This small molecule binds to this protein.
Small molecule (SMILES): OC[C@H]1O[C@@H](O[C@@H]2[C@@H](O)[C@H](O[C@@H]3[C@@H](O)[C@H](O[C@@H]4[C@@H](O)[C@H](O)O[C@H](CO)[C@H]4O)O[C@H](CO)[C@H]3O)O[C@H](CO)[C@H]2O)[C@H](O)[C@@H](O)[C@@H]1O

Binding-site contacts:
Ligand atom C6 contacts residue ASP649 of chain 1.B at 3.9 Å.
Ligand atom O2 contacts residue BGC2 of chain 1.G at 3.4 Å.
Ligand atom O4 contacts residue ASP649 of chain 1.B at 3.9 Å.
Ligand atom C6 contacts residue BGC4 of chain 1.G at 3.3 Å.
Ligand atom O3 contacts residue BGC5 of chain 1.G at 3.4 Å.
Ligand atom C6 contacts residue LYS647 of chain 1.B at 3.9 Å.
Ligand atom O4 contacts residue ASP573 of chain 1.B at 2.4 Å (salt-bridge).
Ligand atom C4 contacts residue ASP649 of chain 1.B at 3.8 Å.
Ligand atom C6 contacts residue LEU572 of chain 1.B at 3.9 Å (hydrophobic).
Ligand atom O6 contacts residue ASP573 of chain 1.B at 3.6 Å.
Ligand atom O6 contacts residue ASP649 of chain 1.B at 2.7 Å (salt-bridge).
Ligand atom O4 contacts residue LYS647 of chain 1.B at 2.7 Å (salt-bridge).
Ligand atom O6 contacts residue LYS647 of chain 1.B at 3.2 Å (salt-bridge).
Ligand atom O4 contacts residue BGC4 of chain 1.G at 3.8 Å.
Ligand atom O3 contacts residue LYS647 of chain 1.B at 3.6 Å.
Ligand atom C2 contacts residue BGC2 of chain 1.G at 3.8 Å.
Ligand atom O5 contacts residue BGC3 of chain 1.G at 3.6 Å.
Ligand atom C5 contacts residue LYS647 of chain 1.B at 3.8 Å.
Ligand atom O3 contacts residue BGC4 of chain 1.G at 3.2 Å.
Ligand atom C1 contacts residue LYS647 of chain 1.B at 3.6 Å.
Ligand atom O3 contacts residue BGC3 of chain 1.G at 3.5 Å.
Ligand atom C4 contacts residue BGC2 of chain 1.G at 3.9 Å.
Ligand atom C6 contacts residue THR651 of chain 1.B at 3.7 Å.
Ligand atom C1 contacts residue BGC4 of chain 1.G at 3.7 Å.
Ligand atom C2 contacts residue BGC3 of chain 1.G at 3.6 Å.
Ligand atom O5 contacts residue BGC4 of chain 1.G at 3.3 Å.
Ligand atom C6 contacts residue BGC3 of chain 1.G at 3.6 Å.
Ligand atom O6 contacts residue THR651 of chain 1.B at 3.7 Å.
Ligand atom O6 contacts residue BGC3 of chain 1.G at 3.7 Å.
Ligand atom C6 contacts residue ASP573 of chain 1.B at 3.6 Å.
Ligand atom C3 contacts residue BGC4 of chain 1.G at 3.9 Å.
Ligand atom C2 contacts residue BGC1 of chain 1.G at 3.7 Å.
Ligand atom C6 contacts residue TYR118 of chain 1.B at 3.4 Å (hydrophobic).
Ligand atom O4 contacts residue BGC2 of chain 1.G at 3.5 Å (h-bond).
Ligand atom O6 contacts residue TYR118 of chain 1.B at 2.6 Å (h-bond).
Ligand atom C4 contacts residue BGC4 of chain 1.G at 3.6 Å.
Ligand atom C4 contacts residue ASP573 of chain 1.B at 3.4 Å.
Ligand atom O6 contacts residue BGC4 of chain 1.G at 2.8 Å (h-bond).
Ligand atom O5 contacts residue LYS647 of chain 1.B at 2.8 Å (salt-bridge).
Ligand atom O3 contacts residue BGC2 of chain 1.G at 3.8 Å.

Sequence of chain 1.B:
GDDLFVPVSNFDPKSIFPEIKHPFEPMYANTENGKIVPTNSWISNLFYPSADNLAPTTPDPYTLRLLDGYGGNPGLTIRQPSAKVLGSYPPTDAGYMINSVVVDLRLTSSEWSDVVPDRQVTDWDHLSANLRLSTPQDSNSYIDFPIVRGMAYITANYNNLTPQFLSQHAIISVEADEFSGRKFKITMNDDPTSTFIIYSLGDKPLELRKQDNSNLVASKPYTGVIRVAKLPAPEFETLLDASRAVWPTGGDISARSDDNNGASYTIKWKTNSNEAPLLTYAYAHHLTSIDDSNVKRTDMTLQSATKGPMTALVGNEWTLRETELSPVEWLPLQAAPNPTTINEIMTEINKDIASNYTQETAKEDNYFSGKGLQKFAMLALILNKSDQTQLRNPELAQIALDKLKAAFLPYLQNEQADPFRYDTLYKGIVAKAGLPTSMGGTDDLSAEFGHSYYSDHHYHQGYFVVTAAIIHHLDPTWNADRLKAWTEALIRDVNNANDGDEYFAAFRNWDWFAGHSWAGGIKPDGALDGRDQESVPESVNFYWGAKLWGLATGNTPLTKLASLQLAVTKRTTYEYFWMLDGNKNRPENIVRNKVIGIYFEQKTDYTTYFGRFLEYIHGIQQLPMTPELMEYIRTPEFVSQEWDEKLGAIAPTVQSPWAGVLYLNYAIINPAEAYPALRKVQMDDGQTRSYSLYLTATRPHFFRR